Binding-site contacts:
Ligand atom C7 contacts residue TYR229 of chain 1.A at 3.3 Å (hydrophobic).
Ligand atom C5 contacts residue ASN225 of chain 1.A at 3.6 Å.
Ligand atom C6 contacts residue TYR229 of chain 1.A at 3.5 Å (hydrophobic).
Ligand atom C1 contacts residue TYR229 of chain 1.A at 4.1 Å (hydrophobic).
Ligand atom C4 contacts residue ASN225 of chain 1.A at 4.3 Å.
Ligand atom C8 contacts residue ASN225 of chain 1.A at 3.7 Å.
Ligand atom C5 contacts residue TYR229 of chain 1.A at 3.9 Å (hydrophobic).
Ligand atom O7 contacts residue GLN203 of chain 1.A at 3.3 Å (h-bond).
Ligand atom C2 contacts residue TYR229 of chain 1.A at 4.0 Å (hydrophobic).
Ligand atom C8 contacts residue TYR229 of chain 1.A at 2.9 Å (hydrophobic).
Ligand atom O7 contacts residue VAL204 of chain 1.A at 3.7 Å.
Ligand atom O6 contacts residue GLU226 of chain 1.A at 3.7 Å.
Ligand atom C7 contacts residue VAL204 of chain 1.A at 3.9 Å (hydrophobic).
Ligand atom C7 contacts residue ASN225 of chain 1.A at 3.7 Å.
Ligand atom N2 contacts residue ASN225 of chain 1.A at 3.1 Å (h-bond).
Ligand atom O5 contacts residue ASN225 of chain 1.A at 2.3 Å (h-bond).
Ligand atom C2 contacts residue ASN225 of chain 1.A at 2.6 Å.
Ligand atom N2 contacts residue TYR229 of chain 1.A at 2.8 Å (h-bond).
Ligand atom O7 contacts residue PHE202 of chain 1.A at 4.2 Å.
Ligand atom O4 contacts residue TYR229 of chain 1.A at 4.0 Å.
Ligand atom C1 contacts residue ASN225 of chain 1.A at 1.5 Å.
Ligand atom O6 contacts residue TYR229 of chain 1.A at 3.4 Å.
Ligand atom C3 contacts residue ASN225 of chain 1.A at 3.9 Å.
Ligand atom C8 contacts residue VAL204 of chain 1.A at 3.3 Å (hydrophobic).
Ligand atom C7 contacts residue GLN203 of chain 1.A at 4.4 Å.

A small-molecule ligand and the protein it binds are described below.
Small molecule (SMILES): CC(=O)N[C@H]1[C@H](O[C@H]2[C@H](O)[C@@H](NC(C)=O)CO[C@@H]2CO)O[C@H](CO)[C@@H](O)[C@@H]1O

Sequence of chain 1.A:
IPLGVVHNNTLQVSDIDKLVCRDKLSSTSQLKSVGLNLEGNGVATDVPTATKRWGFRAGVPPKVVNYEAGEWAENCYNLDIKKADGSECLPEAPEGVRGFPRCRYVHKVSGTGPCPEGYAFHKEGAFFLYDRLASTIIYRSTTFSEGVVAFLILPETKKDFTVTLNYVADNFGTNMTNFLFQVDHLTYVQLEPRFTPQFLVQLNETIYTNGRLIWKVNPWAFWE